Binding-site contacts:
Ligand atom C03 contacts residue ARG62 of chain 1.B at 3.5 Å.
Ligand atom C16 contacts residue CYS164 of chain 1.B at 3.7 Å (hydrophobic).
Ligand atom O29 contacts residue ASP20 of chain 1.B at 2.9 Å (salt-bridge).
Ligand atom O23 contacts residue ASP22 of chain 1.B at 3.2 Å (salt-bridge).
Ligand atom O30 contacts residue ASP20 of chain 1.B at 3.0 Å (salt-bridge).
Ligand atom O29 contacts residue MG1 of chain 1.E at 3.3 Å.
Ligand atom O29 contacts residue SER60 of chain 1.B at 3.7 Å.
Ligand atom O25 contacts residue ARG62 of chain 1.B at 3.7 Å.
Ligand atom S27 contacts residue GLY61 of chain 1.B at 3.6 Å.
Ligand atom O25 contacts residue HIS132 of chain 1.B at 3.4 Å.
Ligand atom O25 contacts residue GLU123 of chain 1.B at 3.5 Å (salt-bridge).
Ligand atom O28 contacts residue LEU21 of chain 1.B at 3.2 Å.
Ligand atom O24 contacts residue LYS125 of chain 1.B at 3.0 Å (salt-bridge).
Ligand atom S27 contacts residue MG1 of chain 1.E at 3.4 Å.
Ligand atom O28 contacts residue ASP20 of chain 1.B at 3.0 Å (salt-bridge).
Ligand atom C14 contacts residue ILE28 of chain 1.B at 3.7 Å (hydrophobic).
Ligand atom S27 contacts residue ASP20 of chain 1.B at 3.2 Å (salt-bridge).
Ligand atom C17 contacts residue ARG134 of chain 1.B at 3.5 Å.
Ligand atom O29 contacts residue LYS175 of chain 1.B at 2.9 Å (salt-bridge).
Ligand atom C04 contacts residue ARG62 of chain 1.B at 3.6 Å.
Ligand atom O05 contacts residue ASP22 of chain 1.B at 3.1 Å.
Ligand atom C15 contacts residue ILE28 of chain 1.B at 3.7 Å (hydrophobic).
Ligand atom O30 contacts residue MG1 of chain 1.E at 2.3 Å.
Ligand atom C11 contacts residue LYS163 of chain 1.B at 3.6 Å.
Ligand atom C10 contacts residue LYS163 of chain 1.B at 3.5 Å.
Ligand atom O30 contacts residue ASP22 of chain 1.B at 2.7 Å (salt-bridge).
Ligand atom S27 contacts residue ASP22 of chain 1.B at 3.7 Å.
Ligand atom O24 contacts residue GLU167 of chain 1.B at 2.7 Å (salt-bridge).
Ligand atom S27 contacts residue SER60 of chain 1.B at 3.7 Å.
Ligand atom O24 contacts residue GLY61 of chain 1.B at 3.6 Å.
Ligand atom C16 contacts residue ILE28 of chain 1.B at 3.8 Å (hydrophobic).
Ligand atom C09 contacts residue VAL165 of chain 1.B at 3.4 Å (hydrophobic).
Ligand atom C04 contacts residue ASP22 of chain 1.B at 3.7 Å.
Ligand atom O07 contacts residue HIS132 of chain 1.B at 3.6 Å.
Ligand atom O29 contacts residue GLY61 of chain 1.B at 2.9 Å (h-bond).
Ligand atom O28 contacts residue SER60 of chain 1.B at 2.7 Å (h-bond).
Ligand atom O26 contacts residue LYS125 of chain 1.B at 3.1 Å (salt-bridge).
Ligand atom O28 contacts residue ASP22 of chain 1.B at 3.0 Å (salt-bridge).
Ligand atom O26 contacts residue GLU123 of chain 1.B at 2.9 Å (salt-bridge).
Ligand atom C02 contacts residue GLU123 of chain 1.B at 3.6 Å.

The small molecule below binds the protein below.
Small molecule (SMILES): CCCCCCCCc1ccc(O[C@H]2O[C@H](COS(=O)(=O)O)[C@@H](O)[C@H](O)[C@H]2O)cc1

Sequence of chain 1.B:
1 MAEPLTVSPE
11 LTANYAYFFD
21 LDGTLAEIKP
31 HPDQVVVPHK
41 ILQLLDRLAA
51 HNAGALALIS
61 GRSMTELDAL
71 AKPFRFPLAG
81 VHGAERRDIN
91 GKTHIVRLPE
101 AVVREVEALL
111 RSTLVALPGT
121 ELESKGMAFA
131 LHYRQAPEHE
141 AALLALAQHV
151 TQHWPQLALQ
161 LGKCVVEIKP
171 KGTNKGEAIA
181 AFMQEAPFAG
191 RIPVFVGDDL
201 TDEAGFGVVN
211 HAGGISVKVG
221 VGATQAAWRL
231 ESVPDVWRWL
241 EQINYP